Sequence of chain 1.A:
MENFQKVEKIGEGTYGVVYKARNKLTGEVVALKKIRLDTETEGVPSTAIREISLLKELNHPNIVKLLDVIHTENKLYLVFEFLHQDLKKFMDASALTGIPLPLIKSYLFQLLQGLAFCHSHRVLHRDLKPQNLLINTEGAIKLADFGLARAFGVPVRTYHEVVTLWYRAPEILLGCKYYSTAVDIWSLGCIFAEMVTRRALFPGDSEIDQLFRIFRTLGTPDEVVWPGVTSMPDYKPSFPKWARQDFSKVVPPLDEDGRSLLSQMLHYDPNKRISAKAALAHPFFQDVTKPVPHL

This small molecule binds to this protein.
Small molecule (SMILES): NS(=O)(=O)c1ccc(Nc2cc(OC3CCCCC3)nc3ncnn23)cc1

Binding-site contacts:
Ligand atom C11 contacts residue LEU134 of chain 1.A at 3.5 Å (hydrophobic).
Ligand atom C9 contacts residue LEU134 of chain 1.A at 3.5 Å (hydrophobic).
Ligand atom C3 contacts residue GLU12 of chain 1.A at 3.7 Å.
Ligand atom C11 contacts residue LEU83 of chain 1.A at 3.7 Å (hydrophobic).
Ligand atom N3 contacts residue LEU83 of chain 1.A at 3.2 Å (h-bond).
Ligand atom C2 contacts residue VAL18 of chain 1.A at 3.7 Å (hydrophobic).
Ligand atom N4 contacts residue LEU134 of chain 1.A at 3.5 Å.
Ligand atom C3 contacts residue GLY13 of chain 1.A at 3.7 Å.
Ligand atom C17 contacts residue ASP86 of chain 1.A at 3.5 Å.
Ligand atom N4 contacts residue ALA31 of chain 1.A at 3.6 Å.
Ligand atom N1 contacts residue LEU134 of chain 1.A at 3.9 Å.
Ligand atom C5 contacts residue ASN132 of chain 1.A at 3.9 Å.
Ligand atom C11 contacts residue ALA31 of chain 1.A at 3.5 Å (hydrophobic).
Ligand atom C4 contacts residue ASN132 of chain 1.A at 3.4 Å.
Ligand atom O2 contacts residue LYS89 of chain 1.A at 3.2 Å.
Ligand atom C14 contacts residue ILE10 of chain 1.A at 3.9 Å (hydrophobic).
Ligand atom O3 contacts residue ASP86 of chain 1.A at 3.1 Å (salt-bridge).
Ligand atom C2 contacts residue GLY13 of chain 1.A at 3.6 Å.
Ligand atom C16 contacts residue HIS84 of chain 1.A at 3.8 Å.
Ligand atom N2 contacts residue LEU134 of chain 1.A at 3.1 Å.
Ligand atom O3 contacts residue LYS89 of chain 1.A at 3.3 Å.
Ligand atom C17 contacts residue GLN85 of chain 1.A at 3.9 Å.
Ligand atom C4 contacts residue GLN131 of chain 1.A at 3.7 Å.
Ligand atom C16 contacts residue ASP86 of chain 1.A at 3.9 Å.
Ligand atom C10 contacts residue LEU134 of chain 1.A at 3.3 Å (hydrophobic).
Ligand atom C15 contacts residue HIS84 of chain 1.A at 3.1 Å.
Ligand atom C14 contacts residue LEU83 of chain 1.A at 3.3 Å (hydrophobic).
Ligand atom S1 contacts residue LYS89 of chain 1.A at 3.8 Å.
Ligand atom C16 contacts residue GLN85 of chain 1.A at 3.8 Å.
Ligand atom N3 contacts residue ALA31 of chain 1.A at 3.8 Å.
Ligand atom N5 contacts residue ILE10 of chain 1.A at 3.6 Å.
Ligand atom C14 contacts residue HIS84 of chain 1.A at 3.5 Å.
Ligand atom C9 contacts residue ILE10 of chain 1.A at 3.6 Å (hydrophobic).
Ligand atom C11 contacts residue GLU81 of chain 1.A at 3.1 Å.
Ligand atom N3 contacts residue LEU134 of chain 1.A at 3.2 Å.
Ligand atom C13 contacts residue LEU83 of chain 1.A at 3.3 Å (hydrophobic).
Ligand atom C1 contacts residue VAL18 of chain 1.A at 3.7 Å (hydrophobic).
Ligand atom O3 contacts residue GLN85 of chain 1.A at 3.7 Å.
Ligand atom C5 contacts residue GLN131 of chain 1.A at 3.6 Å.
Ligand atom N5 contacts residue LEU83 of chain 1.A at 2.8 Å (h-bond).